Sequence of chain 1.A:
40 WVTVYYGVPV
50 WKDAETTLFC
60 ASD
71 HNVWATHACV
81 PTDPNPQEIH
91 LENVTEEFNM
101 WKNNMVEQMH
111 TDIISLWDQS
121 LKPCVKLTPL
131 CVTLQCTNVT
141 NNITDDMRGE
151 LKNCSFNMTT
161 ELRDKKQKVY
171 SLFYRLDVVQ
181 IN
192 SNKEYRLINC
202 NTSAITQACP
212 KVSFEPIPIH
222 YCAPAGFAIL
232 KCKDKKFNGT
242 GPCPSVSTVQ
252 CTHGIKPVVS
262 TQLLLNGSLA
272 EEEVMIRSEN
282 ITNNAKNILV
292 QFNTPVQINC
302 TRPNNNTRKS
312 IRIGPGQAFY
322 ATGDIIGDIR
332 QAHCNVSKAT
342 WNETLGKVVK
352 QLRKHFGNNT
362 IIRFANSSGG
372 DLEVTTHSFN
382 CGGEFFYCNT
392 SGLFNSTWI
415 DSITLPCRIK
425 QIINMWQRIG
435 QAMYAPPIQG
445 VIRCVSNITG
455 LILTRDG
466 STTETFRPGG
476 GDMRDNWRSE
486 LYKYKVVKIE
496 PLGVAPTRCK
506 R

The protein below binds the small molecule below.
Small molecule (SMILES): CC(=O)N[C@H]1[C@H](O[C@H]2[C@H](O)[C@@H](NC(C)=O)CO[C@@H]2CO)O[C@H](CO)[C@@H](O[C@@H]2O[C@H](CO)[C@@H](O)[C@H](O[C@H]3O[C@H](CO)[C@@H](O)[C@H](O)[C@@H]3O)[C@@H]2O)[C@@H]1O

Binding-site contacts:
Ligand atom C5 contacts residue ASN267 of chain 1.A at 3.6 Å.
Ligand atom O6 contacts residue GLY383 of chain 1.A at 3.5 Å.
Ligand atom C1 contacts residue ASN267 of chain 1.A at 1.4 Å.
Ligand atom C2 contacts residue ASN267 of chain 1.A at 2.4 Å.
Ligand atom C1 contacts residue VAL449 of chain 1.A at 4.2 Å (hydrophobic).
Ligand atom C8 contacts residue LEU266 of chain 1.A at 3.7 Å (hydrophobic).
Ligand atom C4 contacts residue ASN267 of chain 1.A at 4.2 Å.
Ligand atom O5 contacts residue VAL449 of chain 1.A at 4.3 Å.
Ligand atom O5 contacts residue NAG1 of chain 1.I at 3.5 Å.
Ligand atom C3 contacts residue VAL449 of chain 1.A at 4.0 Å (hydrophobic).
Ligand atom O6 contacts residue CYS382 of chain 1.A at 4.3 Å.
Ligand atom O7 contacts residue ASN381 of chain 1.A at 4.3 Å.
Ligand atom C2 contacts residue SER450 of chain 1.A at 4.3 Å.
Ligand atom O5 contacts residue ASN267 of chain 1.A at 2.4 Å (h-bond).
Ligand atom N2 contacts residue ASN267 of chain 1.A at 2.9 Å (h-bond).
Ligand atom C5 contacts residue NAG1 of chain 1.I at 3.8 Å.
Ligand atom C1 contacts residue SER450 of chain 1.A at 3.8 Å.
Ligand atom O7 contacts residue ASN267 of chain 1.A at 3.9 Å.
Ligand atom C4 contacts residue VAL449 of chain 1.A at 4.3 Å (hydrophobic).
Ligand atom C1 contacts residue NAG1 of chain 1.I at 4.0 Å.
Ligand atom O4 contacts residue VAL449 of chain 1.A at 4.2 Å.
Ligand atom C7 contacts residue ASN267 of chain 1.A at 3.6 Å.
Ligand atom C8 contacts residue ASN381 of chain 1.A at 4.1 Å.
Ligand atom N2 contacts residue SER450 of chain 1.A at 3.7 Å.
Ligand atom C6 contacts residue SER214 of chain 1.A at 4.3 Å.
Ligand atom O6 contacts residue SER214 of chain 1.A at 3.9 Å.
Ligand atom C6 contacts residue NAG1 of chain 1.I at 3.9 Å.
Ligand atom C3 contacts residue ASN267 of chain 1.A at 3.6 Å.
Ligand atom O3 contacts residue CYS382 of chain 1.A at 3.6 Å (h-bond).
Ligand atom O7 contacts residue PRO217 of chain 1.A at 3.9 Å.
Ligand atom C5 contacts residue VAL449 of chain 1.A at 3.7 Å (hydrophobic).
Ligand atom O7 contacts residue VAL259 of chain 1.A at 4.4 Å.